Binding-site contacts:
Ligand atom C11 contacts residue VAL44 of chain 1.N at 4.3 Å (hydrophobic).
Ligand atom C2 contacts residue VAL44 of chain 1.N at 3.8 Å (hydrophobic).
Ligand atom C14 contacts residue ILE43 of chain 1.N at 3.6 Å (hydrophobic).
Ligand atom C14 contacts residue VAL44 of chain 1.N at 3.9 Å (hydrophobic).
Ligand atom S contacts residue LYS55 of chain 1.N at 4.5 Å.
Ligand atom C8 contacts residue LYS55 of chain 1.N at 3.9 Å.
Ligand atom C10 contacts residue LYS55 of chain 1.N at 3.6 Å.
Ligand atom C12 contacts residue VAL44 of chain 1.N at 4.0 Å (hydrophobic).
Ligand atom C6 contacts residue LYS55 of chain 1.N at 3.8 Å.
Ligand atom C7 contacts residue LYS55 of chain 1.N at 3.9 Å.
Ligand atom N contacts residue LYS55 of chain 1.N at 4.4 Å.
Ligand atom C7 contacts residue TYR66 of chain 1.N at 3.6 Å (hydrophobic).
Ligand atom C3 contacts residue LYS55 of chain 1.N at 4.1 Å.
Ligand atom C9 contacts residue LYS55 of chain 1.N at 3.7 Å.
Ligand atom C1 contacts residue LYS55 of chain 1.N at 3.8 Å.
Ligand atom O1 contacts residue LYS55 of chain 1.N at 3.8 Å.
Ligand atom C5 contacts residue TYR66 of chain 1.N at 4.2 Å (hydrophobic).
Ligand atom C13 contacts residue GLU42 of chain 1.N at 3.8 Å.
Ligand atom C6 contacts residue TYR66 of chain 1.N at 3.1 Å (hydrophobic).
Ligand atom C13 contacts residue ILE43 of chain 1.N at 4.0 Å (hydrophobic).
Ligand atom C2 contacts residue LYS55 of chain 1.N at 4.0 Å.
Ligand atom C12 contacts residue LYS55 of chain 1.N at 4.3 Å.
Ligand atom C14 contacts residue GLU42 of chain 1.N at 4.2 Å.
Ligand atom C3 contacts residue VAL44 of chain 1.N at 4.2 Å (hydrophobic).
Ligand atom C5 contacts residue LYS55 of chain 1.N at 3.6 Å.
Ligand atom C16 contacts residue VAL44 of chain 1.N at 4.4 Å (hydrophobic).
Ligand atom C4 contacts residue TYR66 of chain 1.N at 4.4 Å (hydrophobic).
Ligand atom C15 contacts residue VAL44 of chain 1.N at 4.2 Å (hydrophobic).
Ligand atom C4 contacts residue LYS55 of chain 1.N at 4.0 Å.
Ligand atom C13 contacts residue VAL44 of chain 1.N at 4.0 Å (hydrophobic).

Sequence of chain 1.N:
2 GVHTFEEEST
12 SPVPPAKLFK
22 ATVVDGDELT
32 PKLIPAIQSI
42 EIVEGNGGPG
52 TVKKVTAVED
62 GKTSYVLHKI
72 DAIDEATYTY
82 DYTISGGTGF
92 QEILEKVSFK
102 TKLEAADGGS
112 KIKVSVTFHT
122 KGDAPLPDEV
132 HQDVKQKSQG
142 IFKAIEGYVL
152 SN

The small molecule below binds the protein below.
Small molecule (SMILES): O=S(=O)(O)c1cccc2cccc(Nc3ccccc3)c12